Sequence of chain 1.C:
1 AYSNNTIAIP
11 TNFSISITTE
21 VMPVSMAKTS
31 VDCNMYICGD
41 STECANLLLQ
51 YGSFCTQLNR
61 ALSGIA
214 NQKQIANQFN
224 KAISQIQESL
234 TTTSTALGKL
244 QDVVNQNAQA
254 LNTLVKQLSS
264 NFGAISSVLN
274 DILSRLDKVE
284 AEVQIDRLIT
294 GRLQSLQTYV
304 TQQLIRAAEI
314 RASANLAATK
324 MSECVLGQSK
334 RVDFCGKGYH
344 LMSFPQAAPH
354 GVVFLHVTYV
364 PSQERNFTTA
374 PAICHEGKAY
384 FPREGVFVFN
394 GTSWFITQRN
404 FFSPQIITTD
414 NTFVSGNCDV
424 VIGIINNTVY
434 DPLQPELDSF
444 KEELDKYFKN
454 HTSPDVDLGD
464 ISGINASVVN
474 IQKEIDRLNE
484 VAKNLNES

Binding-site contacts:
Ligand atom C1 contacts residue ASN12 of chain 1.C at 1.5 Å.
Ligand atom C3 contacts residue ASN12 of chain 1.C at 3.9 Å.
Ligand atom O7 contacts residue ASN12 of chain 1.C at 3.3 Å (h-bond).
Ligand atom C8 contacts residue VAL417 of chain 1.A at 3.2 Å (hydrophobic).
Ligand atom O5 contacts residue THR11 of chain 1.C at 4.3 Å.
Ligand atom C2 contacts residue ASN12 of chain 1.C at 2.6 Å.
Ligand atom O5 contacts residue GLN366 of chain 1.C at 4.0 Å.
Ligand atom C1 contacts residue GLN366 of chain 1.C at 3.7 Å.
Ligand atom C4 contacts residue ASN12 of chain 1.C at 4.3 Å.
Ligand atom C7 contacts residue ASN12 of chain 1.C at 3.3 Å.
Ligand atom C7 contacts residue VAL417 of chain 1.A at 4.3 Å (hydrophobic).
Ligand atom C5 contacts residue ASN12 of chain 1.C at 3.7 Å.
Ligand atom O5 contacts residue ASN12 of chain 1.C at 2.5 Å (h-bond).
Ligand atom C8 contacts residue ASN12 of chain 1.C at 4.2 Å.
Ligand atom N2 contacts residue ASN12 of chain 1.C at 2.9 Å (h-bond).

Sequence of chain 1.A:
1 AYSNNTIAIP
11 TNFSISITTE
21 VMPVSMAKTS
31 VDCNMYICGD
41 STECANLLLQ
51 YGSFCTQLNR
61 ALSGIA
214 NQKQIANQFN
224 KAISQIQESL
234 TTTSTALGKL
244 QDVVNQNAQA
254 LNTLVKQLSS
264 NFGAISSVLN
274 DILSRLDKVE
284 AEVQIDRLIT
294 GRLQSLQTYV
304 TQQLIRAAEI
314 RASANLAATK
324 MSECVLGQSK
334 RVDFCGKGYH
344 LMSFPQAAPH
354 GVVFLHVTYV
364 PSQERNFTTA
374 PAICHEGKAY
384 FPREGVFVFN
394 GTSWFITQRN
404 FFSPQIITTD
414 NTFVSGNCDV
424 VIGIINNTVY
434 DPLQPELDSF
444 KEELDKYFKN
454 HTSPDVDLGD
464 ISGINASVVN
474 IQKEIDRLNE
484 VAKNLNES

This small molecule binds to this protein.
Small molecule (SMILES): CC(=O)N[C@@H]1[C@@H](O)[C@H](O)[C@@H](CO)O[C@H]1O